This small molecule binds to this protein.
Small molecule (SMILES): CC(=O)N[C@H]1[C@H](O[C@H]2[C@H](O)[C@@H](NC(C)=O)CO[C@@H]2CO)O[C@H](CO)[C@@H](O[C@@H]2O[C@H](CO[C@H]3O[C@H](CO)[C@@H](O)[C@H](O)[C@@H]3O)[C@@H](O)[C@H](O[C@H]3O[C@H](CO)[C@@H](O)[C@H](O)[C@@H]3O)[C@@H]2O)[C@@H]1O

Binding-site contacts:
Ligand atom C5 contacts residue ASN173 of chain 1.D at 3.7 Å.
Ligand atom O4 contacts residue ILE218 of chain 1.D at 3.6 Å.
Ligand atom C8 contacts residue SER235 of chain 1.D at 3.6 Å.
Ligand atom C7 contacts residue LYS237 of chain 1.D at 3.9 Å.
Ligand atom N2 contacts residue ASN173 of chain 1.D at 2.8 Å (h-bond).
Ligand atom C7 contacts residue LYS216 of chain 1.D at 4.4 Å.
Ligand atom C6 contacts residue THR219 of chain 1.D at 4.1 Å.
Ligand atom C7 contacts residue ASN173 of chain 1.D at 4.1 Å.
Ligand atom N2 contacts residue SER235 of chain 1.D at 3.7 Å.
Ligand atom O4 contacts residue THR219 of chain 1.D at 3.8 Å.
Ligand atom O6 contacts residue LYS220 of chain 1.D at 4.0 Å.
Ligand atom C3 contacts residue ASN173 of chain 1.D at 3.7 Å.
Ligand atom C6 contacts residue LYS216 of chain 1.D at 4.0 Å.
Ligand atom O7 contacts residue LYS216 of chain 1.D at 4.2 Å.
Ligand atom C8 contacts residue TYR215 of chain 1.D at 3.9 Å (hydrophobic).
Ligand atom C6 contacts residue LYS220 of chain 1.D at 4.2 Å.
Ligand atom C4 contacts residue ASN173 of chain 1.D at 4.0 Å.
Ligand atom C1 contacts residue THR175 of chain 1.D at 4.2 Å.
Ligand atom N2 contacts residue LYS237 of chain 1.D at 4.3 Å.
Ligand atom O5 contacts residue ILE218 of chain 1.D at 4.1 Å.
Ligand atom O3 contacts residue LYS216 of chain 1.D at 4.4 Å.
Ligand atom C8 contacts residue LYS237 of chain 1.D at 3.7 Å.
Ligand atom C1 contacts residue ASN173 of chain 1.D at 1.4 Å.
Ligand atom O6 contacts residue LYS216 of chain 1.D at 4.0 Å.
Ligand atom O3 contacts residue ILE218 of chain 1.D at 4.0 Å.
Ligand atom C4 contacts residue ILE218 of chain 1.D at 4.4 Å (hydrophobic).
Ligand atom O4 contacts residue ASN173 of chain 1.D at 4.1 Å.
Ligand atom O7 contacts residue LYS237 of chain 1.D at 3.6 Å.
Ligand atom O6 contacts residue ILE218 of chain 1.D at 4.2 Å.
Ligand atom O5 contacts residue ASN173 of chain 1.D at 2.5 Å (h-bond).
Ligand atom O5 contacts residue LYS220 of chain 1.D at 4.2 Å.
Ligand atom C2 contacts residue ASN173 of chain 1.D at 2.5 Å.
Ligand atom C2 contacts residue ILE218 of chain 1.D at 4.4 Å (hydrophobic).
Ligand atom C1 contacts residue ILE218 of chain 1.D at 4.1 Å (hydrophobic).
Ligand atom O3 contacts residue LYS220 of chain 1.D at 3.3 Å.
Ligand atom C8 contacts residue ASP214 of chain 1.D at 4.2 Å.
Ligand atom C8 contacts residue PHE236 of chain 1.D at 4.3 Å (hydrophobic).
Ligand atom O6 contacts residue THR219 of chain 1.D at 3.1 Å (h-bond).
Ligand atom C8 contacts residue LYS216 of chain 1.D at 3.7 Å.
Ligand atom C1 contacts residue SER235 of chain 1.D at 4.1 Å.

Sequence of chain 1.D:
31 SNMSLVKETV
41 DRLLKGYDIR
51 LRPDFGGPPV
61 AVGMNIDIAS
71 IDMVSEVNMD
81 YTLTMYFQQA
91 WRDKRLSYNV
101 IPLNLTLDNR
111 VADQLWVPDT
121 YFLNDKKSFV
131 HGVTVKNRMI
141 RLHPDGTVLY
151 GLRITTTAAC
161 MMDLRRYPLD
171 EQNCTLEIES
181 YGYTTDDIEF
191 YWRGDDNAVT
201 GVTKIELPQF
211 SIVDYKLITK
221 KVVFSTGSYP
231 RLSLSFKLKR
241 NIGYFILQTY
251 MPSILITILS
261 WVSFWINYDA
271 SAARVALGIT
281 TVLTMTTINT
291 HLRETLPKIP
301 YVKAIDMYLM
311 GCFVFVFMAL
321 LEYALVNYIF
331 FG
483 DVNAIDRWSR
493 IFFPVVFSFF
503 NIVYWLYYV